Binding-site contacts:
Ligand atom O04 contacts residue ALA338 of chain 1.D at 3.8 Å.
Ligand atom C13 contacts residue SER313 of chain 1.B at 3.4 Å.
Ligand atom F03 contacts residue VAL331 of chain 1.D at 4.0 Å.
Ligand atom C22 contacts residue PHE312 of chain 1.D at 3.9 Å (hydrophobic).
Ligand atom F03 contacts residue THR311 of chain 1.D at 3.9 Å.
Ligand atom F01 contacts residue GLY285 of chain 1.D at 3.1 Å.
Ligand atom C20 contacts residue PHE312 of chain 1.D at 3.8 Å (hydrophobic).
Ligand atom C21 contacts residue PHE312 of chain 1.D at 2.9 Å (hydrophobic).
Ligand atom N09 contacts residue MET334 of chain 1.D at 4.1 Å.
Ligand atom C16 contacts residue THR311 of chain 1.D at 3.4 Å.
Ligand atom C16 contacts residue PHE312 of chain 1.D at 3.6 Å (hydrophobic).
Ligand atom O04 contacts residue LEU339 of chain 1.D at 3.5 Å.
Ligand atom C18 contacts residue THR311 of chain 1.D at 3.9 Å.
Ligand atom C19 contacts residue MET334 of chain 1.D at 3.6 Å (hydrophobic).
Ligand atom N10 contacts residue PHE312 of chain 1.D at 3.1 Å (h-bond).
Ligand atom N07 contacts residue ALA338 of chain 1.D at 3.7 Å.
Ligand atom C24 contacts residue THR314 of chain 1.D at 4.1 Å.
Ligand atom C23 contacts residue MET334 of chain 1.D at 3.2 Å (hydrophobic).
Ligand atom C25 contacts residue PHE312 of chain 1.D at 3.4 Å (hydrophobic).
Ligand atom C17 contacts residue SER313 of chain 1.B at 2.8 Å.
Ligand atom C15 contacts residue PHE312 of chain 1.D at 4.0 Å (hydrophobic).
Ligand atom N10 contacts residue THR314 of chain 1.D at 3.8 Å.
Ligand atom F02 contacts residue GLY285 of chain 1.D at 4.0 Å.
Ligand atom F01 contacts residue CYS308 of chain 1.D at 2.7 Å.
Ligand atom N07 contacts residue ILE335 of chain 1.D at 4.0 Å.
Ligand atom F03 contacts residue CYS308 of chain 1.D at 3.9 Å.
Ligand atom F01 contacts residue MET334 of chain 1.D at 3.9 Å.
Ligand atom N11 contacts residue LEU339 of chain 1.D at 4.1 Å.
Ligand atom C17 contacts residue LEU339 of chain 1.D at 3.5 Å (hydrophobic).
Ligand atom N08 contacts residue PHE312 of chain 1.D at 4.1 Å.
Ligand atom C27 contacts residue PHE312 of chain 1.D at 3.7 Å (hydrophobic).
Ligand atom O05 contacts residue PHE312 of chain 1.D at 2.8 Å.
Ligand atom O05 contacts residue THR311 of chain 1.D at 2.4 Å (h-bond).
Ligand atom C15 contacts residue LEU339 of chain 1.D at 4.1 Å (hydrophobic).
Ligand atom N11 contacts residue LEU342 of chain 1.D at 4.1 Å.
Ligand atom C28 contacts residue THR314 of chain 1.D at 3.7 Å.
Ligand atom C17 contacts residue ILE335 of chain 1.D at 3.6 Å (hydrophobic).
Ligand atom C14 contacts residue PHE312 of chain 1.D at 4.0 Å (hydrophobic).
Ligand atom C23 contacts residue CYS308 of chain 1.D at 3.8 Å (hydrophobic).
Ligand atom F02 contacts residue MET334 of chain 1.D at 1.9 Å.

This protein binds this small molecule.
Small molecule (SMILES): COc1cc(-c2noc([C@H](C)NC(=O)c3cc(C(F)(F)F)nn3C)n2)ccn1

Sequence of chain 1.C:
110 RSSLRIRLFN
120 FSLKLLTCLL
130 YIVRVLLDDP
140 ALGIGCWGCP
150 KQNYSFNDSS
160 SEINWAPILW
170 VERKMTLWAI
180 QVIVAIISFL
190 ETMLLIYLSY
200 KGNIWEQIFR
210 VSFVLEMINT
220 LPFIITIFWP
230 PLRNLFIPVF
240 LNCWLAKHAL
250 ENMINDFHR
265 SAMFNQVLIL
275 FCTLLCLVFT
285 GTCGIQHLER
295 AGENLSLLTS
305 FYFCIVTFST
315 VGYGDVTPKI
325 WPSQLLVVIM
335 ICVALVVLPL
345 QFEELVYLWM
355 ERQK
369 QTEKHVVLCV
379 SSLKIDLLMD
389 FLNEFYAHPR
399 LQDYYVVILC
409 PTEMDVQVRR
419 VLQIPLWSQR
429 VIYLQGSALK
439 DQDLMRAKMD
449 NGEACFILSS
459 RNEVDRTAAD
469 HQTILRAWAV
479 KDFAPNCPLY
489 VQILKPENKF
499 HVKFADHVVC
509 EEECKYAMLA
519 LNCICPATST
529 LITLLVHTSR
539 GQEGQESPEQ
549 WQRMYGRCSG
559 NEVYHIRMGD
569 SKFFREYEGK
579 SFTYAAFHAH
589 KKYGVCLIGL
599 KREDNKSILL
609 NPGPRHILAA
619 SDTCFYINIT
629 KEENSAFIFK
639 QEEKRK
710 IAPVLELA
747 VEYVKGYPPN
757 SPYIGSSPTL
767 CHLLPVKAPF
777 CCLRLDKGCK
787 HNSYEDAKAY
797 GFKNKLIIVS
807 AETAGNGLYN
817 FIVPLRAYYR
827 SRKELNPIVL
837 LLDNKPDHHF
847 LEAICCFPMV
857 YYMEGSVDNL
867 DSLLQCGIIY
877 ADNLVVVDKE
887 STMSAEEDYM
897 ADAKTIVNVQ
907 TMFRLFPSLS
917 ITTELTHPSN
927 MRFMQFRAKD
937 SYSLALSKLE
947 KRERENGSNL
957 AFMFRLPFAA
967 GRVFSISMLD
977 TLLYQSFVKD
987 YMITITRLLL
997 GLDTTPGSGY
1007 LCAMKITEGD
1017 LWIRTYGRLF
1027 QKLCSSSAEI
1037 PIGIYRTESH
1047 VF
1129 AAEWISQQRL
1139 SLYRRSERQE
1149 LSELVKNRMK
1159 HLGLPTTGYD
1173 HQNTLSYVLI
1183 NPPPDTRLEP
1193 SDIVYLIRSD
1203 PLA

Sequence of chain 1.D:
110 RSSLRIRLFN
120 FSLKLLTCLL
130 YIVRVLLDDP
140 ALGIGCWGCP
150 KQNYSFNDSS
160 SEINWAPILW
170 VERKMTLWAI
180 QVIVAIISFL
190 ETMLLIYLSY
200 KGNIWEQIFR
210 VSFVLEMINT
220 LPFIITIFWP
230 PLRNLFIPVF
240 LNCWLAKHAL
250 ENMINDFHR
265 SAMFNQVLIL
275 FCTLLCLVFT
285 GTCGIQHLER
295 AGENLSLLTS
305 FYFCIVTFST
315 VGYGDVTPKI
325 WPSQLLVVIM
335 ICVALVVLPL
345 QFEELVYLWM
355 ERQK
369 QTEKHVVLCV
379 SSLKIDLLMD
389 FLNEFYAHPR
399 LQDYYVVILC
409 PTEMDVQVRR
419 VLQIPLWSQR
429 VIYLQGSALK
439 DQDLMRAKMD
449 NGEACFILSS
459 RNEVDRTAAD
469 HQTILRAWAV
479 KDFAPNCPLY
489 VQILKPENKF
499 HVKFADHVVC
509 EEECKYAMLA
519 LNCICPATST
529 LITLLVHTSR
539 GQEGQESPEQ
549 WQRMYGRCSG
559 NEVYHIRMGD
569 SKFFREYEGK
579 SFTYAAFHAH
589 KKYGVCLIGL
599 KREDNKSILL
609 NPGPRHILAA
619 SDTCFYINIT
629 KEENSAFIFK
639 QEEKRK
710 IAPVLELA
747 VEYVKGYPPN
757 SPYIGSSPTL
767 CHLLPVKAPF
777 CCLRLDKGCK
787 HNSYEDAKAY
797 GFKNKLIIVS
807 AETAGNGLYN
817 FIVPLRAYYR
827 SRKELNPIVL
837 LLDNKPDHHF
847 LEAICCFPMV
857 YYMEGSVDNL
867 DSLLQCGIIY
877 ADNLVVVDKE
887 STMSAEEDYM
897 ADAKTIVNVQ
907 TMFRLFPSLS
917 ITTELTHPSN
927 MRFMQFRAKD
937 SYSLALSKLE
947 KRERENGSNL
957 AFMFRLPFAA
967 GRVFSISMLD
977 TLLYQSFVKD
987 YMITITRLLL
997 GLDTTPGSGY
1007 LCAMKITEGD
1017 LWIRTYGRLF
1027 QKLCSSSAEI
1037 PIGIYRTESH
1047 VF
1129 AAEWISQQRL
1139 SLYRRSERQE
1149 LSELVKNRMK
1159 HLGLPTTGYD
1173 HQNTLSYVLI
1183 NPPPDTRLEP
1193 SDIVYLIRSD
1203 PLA

Sequence of chain 1.B:
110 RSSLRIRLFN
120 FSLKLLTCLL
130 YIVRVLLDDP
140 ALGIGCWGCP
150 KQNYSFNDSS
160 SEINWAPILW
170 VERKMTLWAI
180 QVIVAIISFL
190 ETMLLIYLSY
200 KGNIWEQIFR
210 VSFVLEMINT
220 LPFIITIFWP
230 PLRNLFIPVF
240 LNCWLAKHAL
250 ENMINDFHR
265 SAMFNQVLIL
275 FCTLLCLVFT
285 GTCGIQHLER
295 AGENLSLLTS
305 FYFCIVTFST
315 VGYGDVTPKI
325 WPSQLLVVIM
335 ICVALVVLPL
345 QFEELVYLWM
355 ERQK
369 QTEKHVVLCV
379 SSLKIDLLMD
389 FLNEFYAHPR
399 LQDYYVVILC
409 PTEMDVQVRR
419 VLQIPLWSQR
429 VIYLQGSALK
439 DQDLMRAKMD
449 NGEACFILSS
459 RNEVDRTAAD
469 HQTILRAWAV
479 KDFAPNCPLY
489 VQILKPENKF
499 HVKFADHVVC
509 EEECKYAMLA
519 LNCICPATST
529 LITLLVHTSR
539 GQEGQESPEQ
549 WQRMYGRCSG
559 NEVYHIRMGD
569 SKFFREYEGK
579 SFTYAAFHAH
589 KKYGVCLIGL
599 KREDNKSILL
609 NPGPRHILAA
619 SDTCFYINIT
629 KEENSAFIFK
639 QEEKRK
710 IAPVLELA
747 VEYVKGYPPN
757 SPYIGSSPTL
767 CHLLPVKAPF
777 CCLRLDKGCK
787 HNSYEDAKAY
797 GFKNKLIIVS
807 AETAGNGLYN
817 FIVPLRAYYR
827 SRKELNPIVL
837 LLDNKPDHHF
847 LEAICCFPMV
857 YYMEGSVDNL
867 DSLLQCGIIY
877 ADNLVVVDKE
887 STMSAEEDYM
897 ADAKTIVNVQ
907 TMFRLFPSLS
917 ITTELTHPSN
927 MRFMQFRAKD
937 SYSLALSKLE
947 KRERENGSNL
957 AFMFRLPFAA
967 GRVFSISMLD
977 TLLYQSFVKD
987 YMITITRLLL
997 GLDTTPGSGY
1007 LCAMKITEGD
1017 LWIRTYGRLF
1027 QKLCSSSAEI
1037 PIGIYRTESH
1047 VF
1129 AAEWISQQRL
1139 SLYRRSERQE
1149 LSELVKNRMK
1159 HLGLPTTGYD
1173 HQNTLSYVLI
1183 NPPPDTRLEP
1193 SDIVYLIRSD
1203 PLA